A small-molecule ligand and the protein it binds are described below.
Small molecule (SMILES): Nc1ncnc2c1ncn2[C@@H]1O[C@H](CO[P]2(=O)O[Mg]O[P](N)(=O)O2)[C@@H](O)[C@H]1O

Binding-site contacts:
Ligand atom C8 contacts residue PHE108 of chain 1.A at 3.8 Å (hydrophobic).
Ligand atom C2 contacts residue TRP67 of chain 1.A at 3.6 Å (hydrophobic).
Ligand atom N9 contacts residue PHE108 of chain 1.A at 3.5 Å.
Ligand atom O1B contacts residue GLY99 of chain 1.A at 3.2 Å (h-bond).
Ligand atom N7 contacts residue LEU98 of chain 1.A at 3.7 Å.
Ligand atom O4' contacts residue TYR70 of chain 1.A at 3.6 Å.
Ligand atom N3 contacts residue PHE50 of chain 1.A at 3.5 Å.
Ligand atom C4 contacts residue PHE108 of chain 1.A at 3.5 Å (hydrophobic).
Ligand atom O1B contacts residue SER103 of chain 1.A at 3.7 Å.
Ligand atom PB contacts residue SER104 of chain 1.A at 3.4 Å.
Ligand atom PB contacts residue GLY99 of chain 1.A at 3.8 Å.
Ligand atom O2B contacts residue SER103 of chain 1.A at 3.1 Å.
Ligand atom N3 contacts residue TRP67 of chain 1.A at 3.3 Å.
Ligand atom MG contacts residue SER105 of chain 1.A at 2.3 Å.
Ligand atom N3B contacts residue GLY101 of chain 1.A at 3.0 Å.
Ligand atom O5' contacts residue SER105 of chain 1.A at 3.5 Å (h-bond).
Ligand atom C5' contacts residue SER104 of chain 1.A at 3.4 Å.
Ligand atom O2' contacts residue TRP67 of chain 1.A at 3.3 Å.
Ligand atom O3A contacts residue GLY99 of chain 1.A at 3.3 Å.
Ligand atom O2A contacts residue SER105 of chain 1.A at 3.0 Å (h-bond).
Ligand atom O1B contacts residue ALA100 of chain 1.A at 3.2 Å (h-bond).
Ligand atom N6 contacts residue VAL92 of chain 1.A at 3.3 Å.
Ligand atom C2 contacts residue PHE50 of chain 1.A at 3.5 Å (hydrophobic).
Ligand atom O2B contacts residue SER104 of chain 1.A at 2.8 Å (h-bond).
Ligand atom O2' contacts residue TYR70 of chain 1.A at 3.1 Å.
Ligand atom O1B contacts residue SER104 of chain 1.A at 2.8 Å (h-bond).
Ligand atom C4 contacts residue LEU98 of chain 1.A at 3.8 Å (hydrophobic).
Ligand atom N1 contacts residue SER47 of chain 1.A at 3.0 Å (h-bond).
Ligand atom O2B contacts residue SER105 of chain 1.A at 3.3 Å (h-bond).
Ligand atom C1' contacts residue TYR70 of chain 1.A at 3.6 Å (hydrophobic).
Ligand atom O1B contacts residue LEU102 of chain 1.A at 3.8 Å.
Ligand atom O1B contacts residue GLY101 of chain 1.A at 3.3 Å (h-bond).
Ligand atom N3 contacts residue PHE108 of chain 1.A at 3.6 Å.
Ligand atom C2' contacts residue TRP67 of chain 1.A at 3.8 Å (hydrophobic).
Ligand atom C2 contacts residue SER47 of chain 1.A at 3.4 Å.
Ligand atom O3' contacts residue ARG190 of chain 1.A at 3.6 Å (salt-bridge).
Ligand atom C8 contacts residue SER104 of chain 1.A at 3.5 Å.
Ligand atom C6 contacts residue VAL92 of chain 1.A at 3.8 Å (hydrophobic).
Ligand atom O5' contacts residue SER104 of chain 1.A at 3.6 Å.
Ligand atom C5 contacts residue LEU98 of chain 1.A at 3.7 Å (hydrophobic).

Sequence of chain 1.A:
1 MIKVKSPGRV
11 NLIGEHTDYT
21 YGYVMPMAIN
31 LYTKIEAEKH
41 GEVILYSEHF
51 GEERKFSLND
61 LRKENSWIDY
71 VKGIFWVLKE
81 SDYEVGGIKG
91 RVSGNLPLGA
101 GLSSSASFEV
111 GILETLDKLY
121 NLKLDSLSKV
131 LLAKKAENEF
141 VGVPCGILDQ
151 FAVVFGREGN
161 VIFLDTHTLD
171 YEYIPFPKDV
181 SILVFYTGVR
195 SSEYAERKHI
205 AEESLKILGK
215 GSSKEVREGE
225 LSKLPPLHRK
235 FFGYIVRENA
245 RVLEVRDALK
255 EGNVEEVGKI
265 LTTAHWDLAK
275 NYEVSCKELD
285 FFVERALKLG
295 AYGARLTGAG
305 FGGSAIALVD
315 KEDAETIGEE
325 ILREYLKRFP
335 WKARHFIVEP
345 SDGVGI